Binding-site contacts:
Ligand atom C6 contacts residue VAL36 of chain 2.B at 3.7 Å (hydrophobic).
Ligand atom O5 contacts residue ASP35 of chain 2.B at 3.0 Å (salt-bridge).
Ligand atom C5 contacts residue GLY34 of chain 2.B at 4.2 Å.
Ligand atom C5 contacts residue TYR83 of chain 2.B at 4.2 Å (hydrophobic).
Ligand atom C4 contacts residue GLY59 of chain 2.B at 4.4 Å.
Ligand atom O6 contacts residue GLY34 of chain 2.B at 3.1 Å.
Ligand atom O2 contacts residue THR61 of chain 2.B at 4.3 Å.
Ligand atom C6 contacts residue PHE131 of chain 2.B at 3.5 Å (hydrophobic).
Ligand atom C2 contacts residue GLY34 of chain 2.B at 4.2 Å.
Ligand atom C4 contacts residue GLY60 of chain 2.B at 3.8 Å.
Ligand atom C5 contacts residue ASP38 of chain 2.B at 4.0 Å.
Ligand atom O3 contacts residue GLY60 of chain 2.B at 3.2 Å (h-bond).
Ligand atom C1 contacts residue ASP35 of chain 2.B at 3.9 Å.
Ligand atom C4 contacts residue GLY34 of chain 2.B at 4.0 Å.
Ligand atom O4 contacts residue GLY59 of chain 2.B at 3.6 Å.
Ligand atom C6 contacts residue GLY34 of chain 2.B at 4.2 Å.
Ligand atom C2 contacts residue GLY60 of chain 2.B at 3.7 Å.
Ligand atom O2 contacts residue GLY34 of chain 2.B at 3.1 Å.
Ligand atom C6 contacts residue TYR83 of chain 2.B at 3.9 Å (hydrophobic).
Ligand atom C5 contacts residue GLY59 of chain 2.B at 4.0 Å.
Ligand atom C4 contacts residue ASP38 of chain 2.B at 3.5 Å.
Ligand atom C3 contacts residue GLY60 of chain 2.B at 4.1 Å.
Ligand atom O4 contacts residue ASP38 of chain 2.B at 2.6 Å (salt-bridge).
Ligand atom O2 contacts residue ASP35 of chain 2.B at 4.0 Å.
Ligand atom O5 contacts residue GLY59 of chain 2.B at 3.4 Å.
Ligand atom C5 contacts residue ASP35 of chain 2.B at 3.8 Å.
Ligand atom O1 contacts residue ASP35 of chain 2.B at 4.2 Å.
Ligand atom O4 contacts residue GLY60 of chain 2.B at 3.1 Å (h-bond).
Ligand atom C6 contacts residue ASP38 of chain 2.B at 3.4 Å.
Ligand atom C6 contacts residue ASP35 of chain 2.B at 3.5 Å.
Ligand atom C1 contacts residue GLY60 of chain 2.B at 3.6 Å.
Ligand atom O6 contacts residue SER33 of chain 2.B at 4.2 Å.
Ligand atom O6 contacts residue ASP38 of chain 2.B at 3.0 Å (salt-bridge).
Ligand atom O6 contacts residue VAL36 of chain 2.B at 3.1 Å (h-bond).
Ligand atom O6 contacts residue ASP35 of chain 2.B at 2.9 Å (salt-bridge).
Ligand atom O5 contacts residue GLY34 of chain 2.B at 3.7 Å.
Ligand atom C7 contacts residue ASP35 of chain 2.B at 3.2 Å.
Ligand atom O5 contacts residue GLY60 of chain 2.B at 3.3 Å (h-bond).
Ligand atom C7 contacts residue TYR83 of chain 2.B at 3.7 Å (hydrophobic).
Ligand atom O5 contacts residue TYR83 of chain 2.B at 4.0 Å.

Sequence of chain 2.B:
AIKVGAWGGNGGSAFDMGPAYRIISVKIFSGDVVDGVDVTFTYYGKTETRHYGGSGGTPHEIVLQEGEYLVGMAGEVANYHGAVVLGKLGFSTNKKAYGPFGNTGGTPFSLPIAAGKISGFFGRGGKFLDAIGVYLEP

This protein binds this small molecule.
Small molecule (SMILES): CO[C@H]1O[C@H](CO)[C@@H](O)[C@H](O[C@@H]2OC[C@@H](O)[C@H](O)[C@H]2O)[C@@H]1O